Binding-site contacts:
Ligand atom O2S contacts residue ARG224 of chain 37.A at 4.5 Å.
Ligand atom O2S contacts residue GLY222 of chain 37.A at 3.3 Å (h-bond).
Ligand atom O3S contacts residue PHE223 of chain 37.A at 3.9 Å.
Ligand atom C1 contacts residue TRP374 of chain 37.A at 3.6 Å (hydrophobic).
Ligand atom O3S contacts residue ARG224 of chain 37.A at 2.9 Å (salt-bridge).
Ligand atom C2 contacts residue TRP374 of chain 37.A at 4.1 Å (hydrophobic).
Ligand atom C16 contacts residue ASP229 of chain 37.A at 4.3 Å.
Ligand atom O3S contacts residue TRP374 of chain 37.A at 3.3 Å.
Ligand atom S1 contacts residue LYS215 of chain 37.A at 4.1 Å.
Ligand atom C5 contacts residue C151 of chain 37.D at 4.0 Å.
Ligand atom C7 contacts residue C151 of chain 37.D at 3.4 Å.
Ligand atom S1 contacts residue ARG224 of chain 37.A at 4.3 Å.
Ligand atom O3S contacts residue GLY222 of chain 37.A at 2.9 Å (h-bond).
Ligand atom C11 contacts residue C151 of chain 37.D at 3.5 Å.
Ligand atom C6 contacts residue C151 of chain 37.D at 4.2 Å.
Ligand atom O1S contacts residue GLY222 of chain 37.A at 2.3 Å (h-bond).
Ligand atom C3 contacts residue TRP374 of chain 37.A at 4.3 Å (hydrophobic).
Ligand atom O1S contacts residue TRP374 of chain 37.A at 4.3 Å.
Ligand atom C13 contacts residue C151 of chain 37.D at 4.5 Å.
Ligand atom S1 contacts residue GLY222 of chain 37.A at 3.0 Å (h-bond).
Ligand atom C12 contacts residue C151 of chain 37.D at 3.4 Å.
Ligand atom C10 contacts residue C151 of chain 37.D at 3.4 Å.
Ligand atom C8 contacts residue C151 of chain 37.D at 3.7 Å.
Ligand atom C9 contacts residue C151 of chain 37.D at 3.4 Å.
Ligand atom S1 contacts residue TRP374 of chain 37.A at 4.0 Å.
Ligand atom O1S contacts residue PHE223 of chain 37.A at 4.5 Å.
Ligand atom O1S contacts residue LYS215 of chain 37.A at 2.7 Å (salt-bridge).

A small-molecule ligand and the protein it binds are described below.
Small molecule (SMILES): CCCCCCCCCCCC[N+](C)(C)CCCS(=O)(=O)O

Sequence of chain 37.A:
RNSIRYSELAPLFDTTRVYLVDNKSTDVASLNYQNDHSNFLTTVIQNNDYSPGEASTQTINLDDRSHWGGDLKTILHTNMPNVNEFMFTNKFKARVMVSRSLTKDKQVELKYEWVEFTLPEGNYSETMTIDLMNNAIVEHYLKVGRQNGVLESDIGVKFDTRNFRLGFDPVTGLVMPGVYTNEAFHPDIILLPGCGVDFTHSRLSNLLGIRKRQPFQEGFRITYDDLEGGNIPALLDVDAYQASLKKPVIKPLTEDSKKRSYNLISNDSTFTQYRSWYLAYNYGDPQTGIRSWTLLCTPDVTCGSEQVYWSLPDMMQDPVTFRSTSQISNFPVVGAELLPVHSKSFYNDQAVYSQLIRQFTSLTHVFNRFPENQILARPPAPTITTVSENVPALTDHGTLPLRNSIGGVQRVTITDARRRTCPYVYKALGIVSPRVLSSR